Sequence of chain 1.E:
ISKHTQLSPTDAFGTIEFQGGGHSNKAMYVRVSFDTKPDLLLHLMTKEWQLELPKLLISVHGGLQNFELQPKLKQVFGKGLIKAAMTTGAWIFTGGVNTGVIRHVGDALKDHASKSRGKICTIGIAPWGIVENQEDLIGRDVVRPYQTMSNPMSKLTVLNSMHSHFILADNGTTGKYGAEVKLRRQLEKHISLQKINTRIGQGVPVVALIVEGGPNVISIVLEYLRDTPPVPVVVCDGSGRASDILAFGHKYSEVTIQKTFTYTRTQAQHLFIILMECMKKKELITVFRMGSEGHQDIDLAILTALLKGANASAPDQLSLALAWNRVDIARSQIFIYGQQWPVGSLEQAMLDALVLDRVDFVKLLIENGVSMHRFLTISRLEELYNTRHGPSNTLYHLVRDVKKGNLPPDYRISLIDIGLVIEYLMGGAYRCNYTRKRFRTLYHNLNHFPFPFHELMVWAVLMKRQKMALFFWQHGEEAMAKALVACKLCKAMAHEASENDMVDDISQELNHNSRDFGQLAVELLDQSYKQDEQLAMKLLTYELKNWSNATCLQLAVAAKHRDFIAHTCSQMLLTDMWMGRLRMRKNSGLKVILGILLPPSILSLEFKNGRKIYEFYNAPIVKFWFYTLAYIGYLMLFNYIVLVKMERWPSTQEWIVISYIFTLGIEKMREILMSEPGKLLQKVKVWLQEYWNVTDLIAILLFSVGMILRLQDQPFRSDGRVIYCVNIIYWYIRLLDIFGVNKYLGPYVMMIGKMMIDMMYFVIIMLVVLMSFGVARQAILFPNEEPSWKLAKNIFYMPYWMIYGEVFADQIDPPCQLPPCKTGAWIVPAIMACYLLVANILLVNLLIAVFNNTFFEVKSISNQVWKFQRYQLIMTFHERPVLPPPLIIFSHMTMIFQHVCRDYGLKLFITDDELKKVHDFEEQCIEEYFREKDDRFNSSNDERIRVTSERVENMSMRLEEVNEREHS

Sequence of chain 1.C:
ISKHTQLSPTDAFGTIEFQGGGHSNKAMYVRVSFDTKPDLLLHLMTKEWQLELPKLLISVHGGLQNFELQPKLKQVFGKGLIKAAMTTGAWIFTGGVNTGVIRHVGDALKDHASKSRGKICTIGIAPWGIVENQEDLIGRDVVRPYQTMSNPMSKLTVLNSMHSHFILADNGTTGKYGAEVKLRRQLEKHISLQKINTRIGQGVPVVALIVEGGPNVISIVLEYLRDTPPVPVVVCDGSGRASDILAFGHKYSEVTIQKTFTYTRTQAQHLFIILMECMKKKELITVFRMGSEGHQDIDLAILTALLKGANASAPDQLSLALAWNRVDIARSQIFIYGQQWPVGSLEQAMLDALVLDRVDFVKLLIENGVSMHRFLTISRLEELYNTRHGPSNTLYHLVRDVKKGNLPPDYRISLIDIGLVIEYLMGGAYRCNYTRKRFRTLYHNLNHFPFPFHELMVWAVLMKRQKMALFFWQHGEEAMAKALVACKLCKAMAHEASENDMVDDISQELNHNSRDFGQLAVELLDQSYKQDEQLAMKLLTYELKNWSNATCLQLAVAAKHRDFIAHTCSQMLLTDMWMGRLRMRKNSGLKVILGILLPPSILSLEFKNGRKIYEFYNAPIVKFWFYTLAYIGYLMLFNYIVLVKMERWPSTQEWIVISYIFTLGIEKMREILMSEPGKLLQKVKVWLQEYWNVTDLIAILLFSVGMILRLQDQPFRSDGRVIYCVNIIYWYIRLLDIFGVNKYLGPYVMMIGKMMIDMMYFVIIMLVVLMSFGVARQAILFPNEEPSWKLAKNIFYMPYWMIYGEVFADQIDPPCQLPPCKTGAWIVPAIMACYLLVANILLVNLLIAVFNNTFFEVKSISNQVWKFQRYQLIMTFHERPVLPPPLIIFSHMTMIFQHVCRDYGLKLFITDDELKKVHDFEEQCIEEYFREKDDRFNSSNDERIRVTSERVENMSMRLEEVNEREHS

Binding-site contacts:
Ligand atom C22 contacts residue TRP1039 of chain 1.C at 4.3 Å (hydrophobic).
Ligand atom C26 contacts residue SER1038 of chain 1.C at 3.4 Å.
Ligand atom O20 contacts residue PRO1037 of chain 1.C at 4.2 Å.
Ligand atom O25 contacts residue TRP1039 of chain 1.C at 4.2 Å.
Ligand atom C10 contacts residue TYR890 of chain 1.E at 4.2 Å (hydrophobic).
Ligand atom C14 contacts residue SER1038 of chain 1.C at 3.1 Å.
Ligand atom C13 contacts residue SER1038 of chain 1.C at 4.1 Å.
Ligand atom C79 contacts residue ASN889 of chain 1.E at 3.3 Å.
Ligand atom C79 contacts residue TYR982 of chain 1.E at 3.7 Å (hydrophobic).
Ligand atom C78 contacts residue TYR982 of chain 1.E at 4.2 Å (hydrophobic).
Ligand atom C14 contacts residue LEU1041 of chain 1.C at 4.2 Å (hydrophobic).
Ligand atom C08 contacts residue TYR890 of chain 1.E at 4.1 Å (hydrophobic).
Ligand atom C15 contacts residue SER1038 of chain 1.C at 4.0 Å.
Ligand atom C14 contacts residue TRP1039 of chain 1.C at 4.3 Å (hydrophobic).
Ligand atom C16 contacts residue TRP1039 of chain 1.C at 4.2 Å (hydrophobic).
Ligand atom C75 contacts residue MET886 of chain 1.E at 3.3 Å (hydrophobic).
Ligand atom C24 contacts residue SER1038 of chain 1.C at 4.0 Å.
Ligand atom C05 contacts residue LEU893 of chain 1.E at 4.4 Å (hydrophobic).
Ligand atom C16 contacts residue SER1038 of chain 1.C at 3.9 Å.
Ligand atom C24 contacts residue TRP1039 of chain 1.C at 3.6 Å (hydrophobic).
Ligand atom C16 contacts residue PRO1037 of chain 1.C at 4.2 Å (hydrophobic).
Ligand atom C23 contacts residue TRP1039 of chain 1.C at 4.5 Å (hydrophobic).
Ligand atom C21 contacts residue SER1038 of chain 1.C at 4.3 Å.
Ligand atom C19 contacts residue TYR890 of chain 1.E at 3.8 Å (hydrophobic).
Ligand atom C15 contacts residue LEU1041 of chain 1.C at 4.1 Å (hydrophobic).
Ligand atom C21 contacts residue PRO1037 of chain 1.C at 3.5 Å (hydrophobic).
Ligand atom C17 contacts residue PRO1037 of chain 1.C at 4.1 Å (hydrophobic).
Ligand atom C09 contacts residue TYR890 of chain 1.E at 4.3 Å (hydrophobic).
Ligand atom C81 contacts residue TYR982 of chain 1.E at 3.7 Å (hydrophobic).
Ligand atom O25 contacts residue SER1038 of chain 1.C at 3.7 Å.
Ligand atom C12 contacts residue TRP1039 of chain 1.C at 3.7 Å (hydrophobic).
Ligand atom C26 contacts residue TRP1039 of chain 1.C at 4.1 Å (hydrophobic).
Ligand atom O80 contacts residue ASN889 of chain 1.E at 3.9 Å.

A small-molecule ligand and the protein it binds are described below.
Small molecule (SMILES): COCC(CCO[C@H]1CC[C@@]2(C)C(=CC[C@H]3[C@@H]4C[C@@H]5O[C@]6(CC[C@@H](C)CO6)[C@@H](C)[C@@H]5[C@@]4(C)CC[C@@H]32)C1)COC